A protein and the small-molecule ligand that binds it are described below.
Small molecule (SMILES): CC(=O)N[C@@H]1[C@@H](O)[C@H](O)[C@@H](CO)O[C@H]1O

Sequence of chain 1.B:
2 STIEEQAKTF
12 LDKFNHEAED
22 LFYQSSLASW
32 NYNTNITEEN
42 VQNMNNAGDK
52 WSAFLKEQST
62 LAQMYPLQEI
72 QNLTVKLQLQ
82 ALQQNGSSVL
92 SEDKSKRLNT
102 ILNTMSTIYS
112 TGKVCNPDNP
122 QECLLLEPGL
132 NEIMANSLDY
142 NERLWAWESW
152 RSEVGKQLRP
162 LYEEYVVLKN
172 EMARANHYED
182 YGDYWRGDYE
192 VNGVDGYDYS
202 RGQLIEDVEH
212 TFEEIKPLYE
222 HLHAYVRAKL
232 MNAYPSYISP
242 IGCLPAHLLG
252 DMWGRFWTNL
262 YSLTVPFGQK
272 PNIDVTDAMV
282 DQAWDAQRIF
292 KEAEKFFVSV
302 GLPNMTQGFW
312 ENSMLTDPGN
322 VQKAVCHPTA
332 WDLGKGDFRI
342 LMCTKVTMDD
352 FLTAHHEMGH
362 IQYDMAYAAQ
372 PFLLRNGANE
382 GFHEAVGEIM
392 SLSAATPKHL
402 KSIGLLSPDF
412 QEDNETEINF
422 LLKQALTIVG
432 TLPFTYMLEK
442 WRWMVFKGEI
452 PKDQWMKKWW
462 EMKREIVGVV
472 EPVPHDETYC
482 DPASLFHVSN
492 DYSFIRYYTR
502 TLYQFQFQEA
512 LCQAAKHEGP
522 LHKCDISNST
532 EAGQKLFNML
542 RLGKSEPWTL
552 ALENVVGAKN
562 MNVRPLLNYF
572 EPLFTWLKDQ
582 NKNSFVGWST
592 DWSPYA

Binding-site contacts:
Ligand atom O5 contacts residue ASN529 of chain 1.B at 2.3 Å (h-bond).
Ligand atom C3 contacts residue SER403 of chain 1.B at 3.8 Å.
Ligand atom C5 contacts residue ASN529 of chain 1.B at 3.7 Å.
Ligand atom C2 contacts residue SER403 of chain 1.B at 4.2 Å.
Ligand atom O6 contacts residue ASN529 of chain 1.B at 4.4 Å.
Ligand atom C4 contacts residue ASN529 of chain 1.B at 4.2 Å.
Ligand atom C8 contacts residue SER403 of chain 1.B at 3.6 Å.
Ligand atom O7 contacts residue ASN529 of chain 1.B at 4.0 Å.
Ligand atom C7 contacts residue ASN529 of chain 1.B at 3.1 Å.
Ligand atom N2 contacts residue ASN529 of chain 1.B at 2.6 Å (h-bond).
Ligand atom O3 contacts residue SER403 of chain 1.B at 3.6 Å (h-bond).
Ligand atom C2 contacts residue ASN529 of chain 1.B at 2.5 Å.
Ligand atom C7 contacts residue SER403 of chain 1.B at 3.7 Å.
Ligand atom C3 contacts residue ASN529 of chain 1.B at 3.8 Å.
Ligand atom N2 contacts residue SER403 of chain 1.B at 3.4 Å (h-bond).
Ligand atom C1 contacts residue ASN529 of chain 1.B at 1.4 Å.
Ligand atom C8 contacts residue ASN529 of chain 1.B at 3.5 Å.